The protein below binds the small molecule below.
Small molecule (SMILES): Nc1nc2[nH]cc(CN[C@H]3C=C[C@H](O)[C@@H]3O)c2c(=O)[nH]1

Sequence of chain 1.A:
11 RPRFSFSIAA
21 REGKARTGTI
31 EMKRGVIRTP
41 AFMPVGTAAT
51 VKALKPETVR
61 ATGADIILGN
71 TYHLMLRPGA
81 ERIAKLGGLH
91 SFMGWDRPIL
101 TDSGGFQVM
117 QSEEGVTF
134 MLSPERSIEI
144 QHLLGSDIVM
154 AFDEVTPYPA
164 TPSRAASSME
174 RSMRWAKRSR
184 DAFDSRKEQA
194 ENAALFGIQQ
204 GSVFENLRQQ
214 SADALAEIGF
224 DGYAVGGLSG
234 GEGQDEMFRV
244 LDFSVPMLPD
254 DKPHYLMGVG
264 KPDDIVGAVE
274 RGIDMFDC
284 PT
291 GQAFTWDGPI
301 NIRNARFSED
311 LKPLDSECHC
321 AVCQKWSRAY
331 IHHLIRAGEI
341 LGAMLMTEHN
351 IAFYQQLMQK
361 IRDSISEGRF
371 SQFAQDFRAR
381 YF

Binding-site contacts:
Ligand atom N1 contacts residue GLY230 of chain 1.A at 3.8 Å.
Ligand atom C1 contacts residue LEU231 of chain 1.A at 3.2 Å (hydrophobic).
Ligand atom C11 contacts residue GLY230 of chain 1.A at 3.8 Å.
Ligand atom C12 contacts residue PHE106 of chain 1.A at 4.0 Å (hydrophobic).
Ligand atom N4 contacts residue MET260 of chain 1.A at 4.0 Å.
Ligand atom N5 contacts residue PHE106 of chain 1.A at 3.6 Å.
Ligand atom N4 contacts residue ASP156 of chain 1.A at 3.3 Å (salt-bridge).
Ligand atom C4 contacts residue PHE106 of chain 1.A at 3.6 Å (hydrophobic).
Ligand atom N3 contacts residue PHE106 of chain 1.A at 3.6 Å.
Ligand atom C1 contacts residue GLY230 of chain 1.A at 3.9 Å.
Ligand atom O3 contacts residue GLN203 of chain 1.A at 3.5 Å (h-bond).
Ligand atom C12 contacts residue ASP156 of chain 1.A at 4.1 Å.
Ligand atom C2 contacts residue THR159 of chain 1.A at 4.0 Å.
Ligand atom N1 contacts residue LEU231 of chain 1.A at 3.3 Å (h-bond).
Ligand atom C10 contacts residue PHE106 of chain 1.A at 4.0 Å (hydrophobic).
Ligand atom O3 contacts residue GLY229 of chain 1.A at 3.3 Å.
Ligand atom C6 contacts residue LEU231 of chain 1.A at 2.8 Å (hydrophobic).
Ligand atom C12 contacts residue MET260 of chain 1.A at 3.7 Å (hydrophobic).
Ligand atom O1 contacts residue TYR161 of chain 1.A at 4.0 Å.
Ligand atom C1 contacts residue SER232 of chain 1.A at 4.0 Å.
Ligand atom C11 contacts residue GLY229 of chain 1.A at 4.1 Å.
Ligand atom C3 contacts residue SER232 of chain 1.A at 3.5 Å.
Ligand atom C2 contacts residue GLY230 of chain 1.A at 4.0 Å.
Ligand atom N5 contacts residue ASP156 of chain 1.A at 3.4 Å (salt-bridge).
Ligand atom C3 contacts residue LEU231 of chain 1.A at 3.9 Å (hydrophobic).
Ligand atom C9 contacts residue MET260 of chain 1.A at 4.1 Å (hydrophobic).
Ligand atom O1 contacts residue GLY233 of chain 1.A at 3.7 Å.
Ligand atom O1 contacts residue GLY230 of chain 1.A at 3.5 Å (h-bond).
Ligand atom N3 contacts residue MET260 of chain 1.A at 3.7 Å.
Ligand atom O3 contacts residue GLY230 of chain 1.A at 2.6 Å (h-bond).
Ligand atom C3 contacts residue PHE106 of chain 1.A at 3.7 Å (hydrophobic).
Ligand atom C3 contacts residue GLY233 of chain 1.A at 4.1 Å.
Ligand atom C8 contacts residue GLY261 of chain 1.A at 4.0 Å.
Ligand atom C7 contacts residue MET260 of chain 1.A at 3.8 Å (hydrophobic).
Ligand atom O1 contacts residue THR159 of chain 1.A at 3.8 Å.
Ligand atom C6 contacts residue GLY230 of chain 1.A at 3.6 Å.
Ligand atom C6 contacts residue SER232 of chain 1.A at 4.0 Å.
Ligand atom C5 contacts residue PHE106 of chain 1.A at 3.2 Å (hydrophobic).
Ligand atom C8 contacts residue MET260 of chain 1.A at 3.8 Å (hydrophobic).
Ligand atom C6 contacts residue MET260 of chain 1.A at 3.8 Å (hydrophobic).